Sequence of chain 1.G:
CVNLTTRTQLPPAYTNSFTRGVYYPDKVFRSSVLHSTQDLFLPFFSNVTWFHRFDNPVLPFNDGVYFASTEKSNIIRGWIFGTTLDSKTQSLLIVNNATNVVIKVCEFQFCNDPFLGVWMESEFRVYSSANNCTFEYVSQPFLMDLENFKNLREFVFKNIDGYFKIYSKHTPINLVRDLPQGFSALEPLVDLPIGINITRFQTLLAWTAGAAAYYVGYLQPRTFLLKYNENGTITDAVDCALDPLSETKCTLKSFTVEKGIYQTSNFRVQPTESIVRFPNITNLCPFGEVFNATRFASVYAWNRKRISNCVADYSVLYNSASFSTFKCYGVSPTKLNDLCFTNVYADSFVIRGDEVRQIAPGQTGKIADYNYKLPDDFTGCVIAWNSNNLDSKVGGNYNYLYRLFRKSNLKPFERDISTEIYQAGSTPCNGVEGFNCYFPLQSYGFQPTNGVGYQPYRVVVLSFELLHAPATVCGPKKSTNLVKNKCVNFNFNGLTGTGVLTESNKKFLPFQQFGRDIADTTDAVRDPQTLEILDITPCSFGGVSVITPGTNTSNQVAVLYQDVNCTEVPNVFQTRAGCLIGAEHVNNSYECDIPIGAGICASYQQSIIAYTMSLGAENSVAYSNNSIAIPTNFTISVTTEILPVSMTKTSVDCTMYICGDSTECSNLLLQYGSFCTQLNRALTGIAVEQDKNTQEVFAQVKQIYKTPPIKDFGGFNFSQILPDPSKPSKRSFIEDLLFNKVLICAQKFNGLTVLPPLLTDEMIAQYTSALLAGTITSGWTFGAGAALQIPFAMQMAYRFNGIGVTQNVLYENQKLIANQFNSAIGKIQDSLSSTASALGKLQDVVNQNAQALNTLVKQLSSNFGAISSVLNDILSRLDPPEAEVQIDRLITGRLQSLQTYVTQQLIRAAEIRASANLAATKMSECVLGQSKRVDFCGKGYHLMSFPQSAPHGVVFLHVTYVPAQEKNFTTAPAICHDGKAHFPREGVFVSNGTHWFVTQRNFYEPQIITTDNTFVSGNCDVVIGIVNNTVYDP

A protein and the small-molecule ligand that binds it are described below.
Small molecule (SMILES): CC(=O)N[C@@H]1[C@@H](O)[C@H](O)[C@@H](CO)O[C@H]1O

Binding-site contacts:
Ligand atom O7 contacts residue ASN676 of chain 1.G at 3.3 Å (h-bond).
Ligand atom C8 contacts residue VAL675 of chain 1.G at 3.8 Å (hydrophobic).
Ligand atom C8 contacts residue ASN676 of chain 1.G at 3.8 Å.
Ligand atom C3 contacts residue ASN676 of chain 1.G at 3.9 Å.
Ligand atom C2 contacts residue ASN676 of chain 1.G at 2.5 Å.
Ligand atom C4 contacts residue ASN676 of chain 1.G at 4.3 Å.
Ligand atom N2 contacts residue ASN676 of chain 1.G at 3.0 Å (h-bond).
Ligand atom C8 contacts residue HIS674 of chain 1.G at 3.3 Å.
Ligand atom C7 contacts residue ASN676 of chain 1.G at 3.3 Å.
Ligand atom C5 contacts residue ASN676 of chain 1.G at 3.8 Å.
Ligand atom C1 contacts residue ASN676 of chain 1.G at 1.5 Å.
Ligand atom C7 contacts residue HIS674 of chain 1.G at 4.5 Å.
Ligand atom O5 contacts residue ASN676 of chain 1.G at 2.4 Å (h-bond).